Sequence of chain 2.A:
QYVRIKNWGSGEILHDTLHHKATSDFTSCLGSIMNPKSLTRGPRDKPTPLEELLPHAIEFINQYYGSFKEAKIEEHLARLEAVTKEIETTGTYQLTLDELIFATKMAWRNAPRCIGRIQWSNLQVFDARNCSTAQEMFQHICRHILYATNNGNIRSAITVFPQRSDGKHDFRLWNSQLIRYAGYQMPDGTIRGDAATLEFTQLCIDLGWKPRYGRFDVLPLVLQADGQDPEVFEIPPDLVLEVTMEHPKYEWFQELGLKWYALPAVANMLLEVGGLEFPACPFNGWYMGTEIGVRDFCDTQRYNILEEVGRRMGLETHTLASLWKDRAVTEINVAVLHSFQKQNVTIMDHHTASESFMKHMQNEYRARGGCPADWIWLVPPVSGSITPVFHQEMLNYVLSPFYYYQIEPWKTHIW

Binding-site contacts:
Ligand atom C8 contacts residue HEM1 of chain 2.C at 3.2 Å.
Ligand atom C15 contacts residue GLU306 of chain 2.A at 3.2 Å.
Ligand atom C12 contacts residue PRO279 of chain 2.A at 3.6 Å (hydrophobic).
Ligand atom C20 contacts residue TYR276 of chain 2.A at 3.4 Å (hydrophobic).
Ligand atom O17 contacts residue GLN192 of chain 2.A at 3.5 Å.
Ligand atom C7 contacts residue GLU306 of chain 2.A at 3.5 Å.
Ligand atom N21 contacts residue ARG317 of chain 2.A at 3.0 Å (salt-bridge).
Ligand atom F9 contacts residue PRO279 of chain 2.A at 3.3 Å.
Ligand atom F9 contacts residue GLY300 of chain 2.A at 3.1 Å.
Ligand atom N26 contacts residue ARG317 of chain 2.A at 3.6 Å (salt-bridge).
Ligand atom N21 contacts residue ARG195 of chain 2.A at 3.0 Å (salt-bridge).
Ligand atom O17 contacts residue TYR302 of chain 2.A at 3.3 Å (h-bond).
Ligand atom F10 contacts residue VAL281 of chain 2.A at 2.7 Å.
Ligand atom C2 contacts residue HEM1 of chain 2.C at 3.2 Å.
Ligand atom C8A contacts residue HEM1 of chain 2.C at 3.6 Å.
Ligand atom C25 contacts residue ARG317 of chain 2.A at 3.4 Å.
Ligand atom N21 contacts residue ASP311 of chain 2.A at 3.5 Å (salt-bridge).
Ligand atom O17 contacts residue TYR276 of chain 2.A at 2.7 Å (h-bond).
Ligand atom N18 contacts residue GLU306 of chain 2.A at 2.6 Å (salt-bridge).
Ligand atom C3 contacts residue HEM1 of chain 2.C at 3.4 Å.
Ligand atom F10 contacts residue HEM1 of chain 2.C at 3.2 Å.
Ligand atom C5 contacts residue PRO279 of chain 2.A at 3.5 Å (hydrophobic).
Ligand atom C15 contacts residue HEM1 of chain 2.C at 3.4 Å.
Ligand atom N18 contacts residue TRP301 of chain 2.A at 3.1 Å (h-bond).
Ligand atom N6 contacts residue GLU306 of chain 2.A at 2.6 Å (salt-bridge).
Ligand atom C1 contacts residue VAL281 of chain 2.A at 3.4 Å (hydrophobic).
Ligand atom C14 contacts residue GLU306 of chain 2.A at 3.2 Å.
Ligand atom C4 contacts residue GLY300 of chain 2.A at 3.6 Å.
Ligand atom C5 contacts residue GLU306 of chain 2.A at 3.4 Å.
Ligand atom C4 contacts residue HEM1 of chain 2.C at 3.5 Å.
Ligand atom F9 contacts residue TRP301 of chain 2.A at 2.9 Å.
Ligand atom C20 contacts residue ARG195 of chain 2.A at 3.4 Å.
Ligand atom N26 contacts residue ARG195 of chain 2.A at 3.4 Å (salt-bridge).
Ligand atom N8 contacts residue HEM1 of chain 2.C at 3.6 Å.
Ligand atom C1 contacts residue HEM1 of chain 2.C at 3.4 Å.
Ligand atom C25 contacts residue ARG195 of chain 2.A at 2.9 Å.
Ligand atom C13 contacts residue HEM1 of chain 2.C at 3.4 Å.
Ligand atom C3 contacts residue GLY300 of chain 2.A at 3.2 Å.
Ligand atom C22 contacts residue ARG195 of chain 2.A at 3.1 Å.
Ligand atom C24 contacts residue GLN192 of chain 2.A at 3.3 Å.

The protein below binds the small molecule below.
Small molecule (SMILES): CCN1c2c(F)ccc(F)c2C(N)=NC12CCN(C(=O)C1=CN=C(C#N)CC1)CC2